This small molecule binds to this protein.
Small molecule (SMILES): O=c1[nH]cnc2c(-n3cc(CCN4CCC(Cc5ccc(Cl)cc5)CC4)cn3)nccc12

Binding-site contacts:
Ligand atom N3 contacts residue HIS189 of chain 1.A at 3.1 Å (h-bond).
Ligand atom C22 contacts residue GLY171 of chain 1.A at 3.5 Å.
Ligand atom C18 contacts residue TYR133 of chain 1.A at 3.6 Å (hydrophobic).
Ligand atom C12 contacts residue HIS189 of chain 1.A at 3.8 Å.
Ligand atom C8 contacts residue TYR178 of chain 1.A at 3.5 Å (hydrophobic).
Ligand atom C11 contacts residue TYR178 of chain 1.A at 3.6 Å (hydrophobic).
Ligand atom C19 contacts residue TYR133 of chain 1.A at 3.5 Å (hydrophobic).
Ligand atom C15 contacts residue PHE186 of chain 1.A at 3.4 Å (hydrophobic).
Ligand atom N3 contacts residue HIS277 of chain 1.A at 3.4 Å (h-bond).
Ligand atom O contacts residue TYR133 of chain 1.A at 3.4 Å (h-bond).
Ligand atom C13 contacts residue HIS189 of chain 1.A at 3.4 Å.
Ligand atom N2 contacts residue ZN1 of chain 1.E at 2.5 Å.
Ligand atom N1 contacts residue ZN1 of chain 1.E at 3.2 Å.
Ligand atom C12 contacts residue GLU191 of chain 1.A at 3.6 Å.
Ligand atom C14 contacts residue HIS277 of chain 1.A at 3.4 Å.
Ligand atom N3 contacts residue ZN1 of chain 1.E at 2.0 Å.
Ligand atom C20 contacts residue ASP136 of chain 1.A at 3.1 Å.
Ligand atom C14 contacts residue TRP209 of chain 1.A at 3.8 Å (hydrophobic).
Ligand atom N4 contacts residue TYR178 of chain 1.A at 3.7 Å.
Ligand atom N2 contacts residue GLU191 of chain 1.A at 3.4 Å (salt-bridge).
Ligand atom C23 contacts residue GLY171 of chain 1.A at 3.5 Å.
Ligand atom C4 contacts residue TYR176 of chain 1.A at 3.8 Å (hydrophobic).
Ligand atom N2 contacts residue HIS189 of chain 1.A at 2.8 Å (h-bond).
Ligand atom C19 contacts residue LYS207 of chain 1.A at 3.8 Å.
Ligand atom CL contacts residue MET313 of chain 1.A at 3.7 Å.
Ligand atom C16 contacts residue PHE186 of chain 1.A at 3.6 Å (hydrophobic).
Ligand atom N1 contacts residue HIS189 of chain 1.A at 3.3 Å (h-bond).
Ligand atom C15 contacts residue TRP209 of chain 1.A at 3.7 Å (hydrophobic).
Ligand atom C13 contacts residue ZN1 of chain 1.E at 3.0 Å.
Ligand atom C19 contacts residue PHE186 of chain 1.A at 3.2 Å (hydrophobic).
Ligand atom O contacts residue PHE186 of chain 1.A at 3.0 Å.
Ligand atom C12 contacts residue ZN1 of chain 1.E at 3.8 Å.
Ligand atom C21 contacts residue TYR176 of chain 1.A at 3.7 Å (hydrophobic).
Ligand atom C14 contacts residue ZN1 of chain 1.E at 2.9 Å.
Ligand atom C12 contacts residue LYS242 of chain 1.A at 3.7 Å.
Ligand atom N5 contacts residue TYR133 of chain 1.A at 2.7 Å (h-bond).
Ligand atom O contacts residue LYS207 of chain 1.A at 2.8 Å (salt-bridge).
Ligand atom N5 contacts residue PHE186 of chain 1.A at 3.7 Å.
Ligand atom N3 contacts residue GLU191 of chain 1.A at 3.7 Å.
Ligand atom C18 contacts residue TYR178 of chain 1.A at 3.5 Å (hydrophobic).

Sequence of chain 1.A:
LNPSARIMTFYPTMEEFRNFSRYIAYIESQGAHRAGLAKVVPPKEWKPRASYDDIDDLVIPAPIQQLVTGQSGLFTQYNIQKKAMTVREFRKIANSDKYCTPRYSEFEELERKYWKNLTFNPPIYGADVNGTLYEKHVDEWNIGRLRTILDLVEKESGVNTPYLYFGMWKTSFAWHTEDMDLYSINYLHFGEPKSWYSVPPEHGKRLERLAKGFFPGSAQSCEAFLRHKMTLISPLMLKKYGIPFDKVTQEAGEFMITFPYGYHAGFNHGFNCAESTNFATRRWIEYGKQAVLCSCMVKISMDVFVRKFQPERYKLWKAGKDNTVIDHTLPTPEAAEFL